Binding-site contacts:
Ligand atom O3 contacts residue ARG560 of chain 1.D at 4.5 Å.
Ligand atom C3 contacts residue ARG481 of chain 1.D at 4.3 Å.
Ligand atom C5 contacts residue ARG560 of chain 1.D at 3.7 Å.
Ligand atom O4 contacts residue ARG560 of chain 1.D at 2.8 Å (salt-bridge).
Ligand atom O4 contacts residue TYR483 of chain 1.D at 4.2 Å.
Ligand atom O6 contacts residue TYR483 of chain 1.D at 4.0 Å.
Ligand atom C8 contacts residue ARG481 of chain 1.D at 3.9 Å.
Ligand atom O5 contacts residue ARG560 of chain 1.D at 2.6 Å (salt-bridge).
Ligand atom C4 contacts residue GLN479 of chain 1.D at 3.6 Å.
Ligand atom O4 contacts residue ARG481 of chain 1.D at 2.8 Å (salt-bridge).
Ligand atom C3 contacts residue GLN479 of chain 1.D at 3.7 Å.
Ligand atom N2 contacts residue GLN479 of chain 1.D at 3.2 Å (h-bond).
Ligand atom C1 contacts residue GLN479 of chain 1.D at 4.5 Å.
Ligand atom N2 contacts residue ILE478 of chain 1.D at 3.5 Å (h-bond).
Ligand atom O4 contacts residue PHE453 of chain 1.D at 4.2 Å.
Ligand atom O1 contacts residue ARG560 of chain 1.D at 3.2 Å (salt-bridge).
Ligand atom O6 contacts residue ARG560 of chain 1.D at 3.2 Å (salt-bridge).
Ligand atom C2 contacts residue GLN479 of chain 1.D at 4.0 Å.
Ligand atom C2 contacts residue ILE478 of chain 1.D at 4.1 Å (hydrophobic).
Ligand atom O3 contacts residue GLN479 of chain 1.D at 3.5 Å.
Ligand atom O7 contacts residue ARG560 of chain 1.D at 4.1 Å.
Ligand atom C8 contacts residue GLN479 of chain 1.D at 3.9 Å.
Ligand atom O7 contacts residue ARG481 of chain 1.D at 3.2 Å (salt-bridge).
Ligand atom C7 contacts residue ILE478 of chain 1.D at 3.2 Å (hydrophobic).
Ligand atom C6 contacts residue PHE453 of chain 1.D at 4.0 Å (hydrophobic).
Ligand atom C7 contacts residue ARG481 of chain 1.D at 3.9 Å.
Ligand atom C8 contacts residue ILE478 of chain 1.D at 3.4 Å (hydrophobic).
Ligand atom O3 contacts residue ARG481 of chain 1.D at 3.2 Å.
Ligand atom C7 contacts residue GLN479 of chain 1.D at 3.9 Å.
Ligand atom C3 contacts residue ILE478 of chain 1.D at 3.6 Å (hydrophobic).
Ligand atom C2 contacts residue ARG560 of chain 1.D at 3.7 Å.
Ligand atom O7 contacts residue ILE478 of chain 1.D at 3.4 Å (h-bond).
Ligand atom O3 contacts residue ASN480 of chain 1.D at 3.9 Å.
Ligand atom C3 contacts residue ARG560 of chain 1.D at 4.2 Å.
Ligand atom C1 contacts residue ARG560 of chain 1.D at 3.4 Å.
Ligand atom C4 contacts residue ARG481 of chain 1.D at 3.8 Å.
Ligand atom C6 contacts residue ARG560 of chain 1.D at 3.8 Å.
Ligand atom C4 contacts residue PHE453 of chain 1.D at 4.1 Å (hydrophobic).
Ligand atom O3 contacts residue ILE478 of chain 1.D at 2.7 Å (h-bond).
Ligand atom C4 contacts residue ARG560 of chain 1.D at 3.9 Å.

The protein below binds the small molecule below.
Small molecule (SMILES): CC(=O)N[C@@H]1[C@@H](O)[C@@H](O)[C@@H](CO)O[C@H]1O

Sequence of chain 1.D:
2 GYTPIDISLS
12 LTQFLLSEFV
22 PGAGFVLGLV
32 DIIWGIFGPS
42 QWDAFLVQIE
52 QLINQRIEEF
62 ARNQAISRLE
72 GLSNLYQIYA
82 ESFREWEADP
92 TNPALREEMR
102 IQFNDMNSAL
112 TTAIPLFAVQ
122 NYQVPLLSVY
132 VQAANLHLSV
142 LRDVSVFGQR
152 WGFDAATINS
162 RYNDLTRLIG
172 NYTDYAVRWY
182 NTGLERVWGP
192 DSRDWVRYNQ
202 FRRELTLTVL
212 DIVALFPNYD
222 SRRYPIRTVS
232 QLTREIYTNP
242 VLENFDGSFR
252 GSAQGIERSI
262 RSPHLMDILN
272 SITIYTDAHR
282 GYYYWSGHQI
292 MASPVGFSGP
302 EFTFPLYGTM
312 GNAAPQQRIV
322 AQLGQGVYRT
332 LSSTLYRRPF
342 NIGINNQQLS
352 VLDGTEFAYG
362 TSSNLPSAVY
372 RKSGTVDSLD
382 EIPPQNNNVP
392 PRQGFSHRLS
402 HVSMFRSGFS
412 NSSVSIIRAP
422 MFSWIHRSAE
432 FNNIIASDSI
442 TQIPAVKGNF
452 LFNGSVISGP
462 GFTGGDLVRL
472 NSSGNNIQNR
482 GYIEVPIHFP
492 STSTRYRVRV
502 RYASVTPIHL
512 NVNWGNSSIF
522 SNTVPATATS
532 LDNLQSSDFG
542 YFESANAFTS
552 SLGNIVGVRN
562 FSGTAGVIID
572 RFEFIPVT